Sequence of chain 1.D:
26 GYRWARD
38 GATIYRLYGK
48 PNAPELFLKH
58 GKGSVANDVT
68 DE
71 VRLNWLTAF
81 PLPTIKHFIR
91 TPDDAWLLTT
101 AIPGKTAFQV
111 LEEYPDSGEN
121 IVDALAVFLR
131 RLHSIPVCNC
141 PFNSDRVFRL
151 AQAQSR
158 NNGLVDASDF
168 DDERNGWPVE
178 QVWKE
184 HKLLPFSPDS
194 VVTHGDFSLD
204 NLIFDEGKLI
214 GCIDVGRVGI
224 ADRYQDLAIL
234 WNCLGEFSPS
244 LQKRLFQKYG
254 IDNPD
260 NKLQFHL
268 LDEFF

The small molecule below binds the protein below.
Small molecule (SMILES): NC[C@H]1O[C@H](O[C@H]2[C@H](O)[C@@H](O[C@H]3O[C@H](CO)[C@@H](O)[C@H](N)[C@H]3O)[C@H](N)C[C@@H]2N)[C@H](O)[C@@H](O)[C@@H]1O

Binding-site contacts:
Ligand atom C14 contacts residue ASP168 of chain 1.D at 3.9 Å.
Ligand atom O13 contacts residue ASP168 of chain 1.D at 3.1 Å (salt-bridge).
Ligand atom N3 contacts residue PHE167 of chain 1.D at 4.0 Å.
Ligand atom N3 contacts residue ASP166 of chain 1.D at 3.0 Å (salt-bridge).
Ligand atom C7 contacts residue ASP166 of chain 1.D at 3.6 Å.
Ligand atom O7 contacts residue ASP199 of chain 1.D at 2.8 Å (salt-bridge).
Ligand atom C12 contacts residue GLU270 of chain 1.D at 3.5 Å.
Ligand atom C15 contacts residue ASP168 of chain 1.D at 3.7 Å.
Ligand atom O10 contacts residue ASP166 of chain 1.D at 3.9 Å.
Ligand atom C6 contacts residue PHE272 of chain 1.D at 3.2 Å (hydrophobic).
Ligand atom O14 contacts residue ASN235 of chain 1.D at 3.3 Å (h-bond).
Ligand atom O5 contacts residue ASP166 of chain 1.D at 3.8 Å.
Ligand atom N2 contacts residue ASP269 of chain 1.D at 2.8 Å (salt-bridge).
Ligand atom O13 contacts residue PHE167 of chain 1.D at 4.0 Å.
Ligand atom O11 contacts residue ASP168 of chain 1.D at 3.7 Å.
Ligand atom C10 contacts residue ASP166 of chain 1.D at 3.4 Å.
Ligand atom O9 contacts residue ASP269 of chain 1.D at 4.0 Å.
Ligand atom O6 contacts residue ASP199 of chain 1.D at 3.7 Å.
Ligand atom C12 contacts residue ASP269 of chain 1.D at 3.7 Å.
Ligand atom C7 contacts residue GLU270 of chain 1.D at 3.6 Å.
Ligand atom O14 contacts residue CYS236 of chain 1.D at 3.6 Å.
Ligand atom C3 contacts residue ASP199 of chain 1.D at 3.5 Å.
Ligand atom N1 contacts residue PHE272 of chain 1.D at 3.1 Å (h-bond).
Ligand atom O8 contacts residue PHE272 of chain 1.D at 3.8 Å.
Ligand atom C12 contacts residue ASP166 of chain 1.D at 3.8 Å.
Ligand atom C9 contacts residue ASP166 of chain 1.D at 3.8 Å.
Ligand atom C15 contacts residue ASN235 of chain 1.D at 3.6 Å.
Ligand atom C13 contacts residue ASP166 of chain 1.D at 4.0 Å.
Ligand atom N2 contacts residue PHE272 of chain 1.D at 2.9 Å (h-bond).
Ligand atom N4 contacts residue ASP168 of chain 1.D at 3.9 Å.
Ligand atom N4 contacts residue ASN235 of chain 1.D at 4.0 Å.
Ligand atom C16 contacts residue GLU239 of chain 1.D at 3.8 Å.
Ligand atom C5 contacts residue PHE272 of chain 1.D at 3.6 Å (hydrophobic).
Ligand atom N3 contacts residue ASP168 of chain 1.D at 2.8 Å (salt-bridge).
Ligand atom O7 contacts residue ASP217 of chain 1.D at 3.7 Å.
Ligand atom O14 contacts residue GLU239 of chain 1.D at 3.8 Å.
Ligand atom C8 contacts residue ASP166 of chain 1.D at 3.5 Å.
Ligand atom C11 contacts residue ASP269 of chain 1.D at 3.1 Å.
Ligand atom C7 contacts residue ASP168 of chain 1.D at 3.8 Å.
Ligand atom N3 contacts residue GLU270 of chain 1.D at 2.7 Å (salt-bridge).